A protein and the small-molecule ligand that binds it are described below.
Small molecule (SMILES): O=C(COP(=O)(O)O)N(O)CCCCO

Sequence of chain 1.C:
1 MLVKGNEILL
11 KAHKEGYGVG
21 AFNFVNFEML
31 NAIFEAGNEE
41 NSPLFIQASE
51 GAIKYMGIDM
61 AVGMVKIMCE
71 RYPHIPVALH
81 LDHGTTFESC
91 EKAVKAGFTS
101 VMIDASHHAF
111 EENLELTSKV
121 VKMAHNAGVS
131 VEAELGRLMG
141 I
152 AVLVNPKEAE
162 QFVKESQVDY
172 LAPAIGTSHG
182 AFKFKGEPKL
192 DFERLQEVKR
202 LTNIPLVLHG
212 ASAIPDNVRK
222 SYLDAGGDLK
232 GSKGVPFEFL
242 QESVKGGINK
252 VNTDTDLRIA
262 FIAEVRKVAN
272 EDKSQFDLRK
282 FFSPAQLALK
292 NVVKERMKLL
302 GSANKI

Binding-site contacts:
Ligand atom O13 contacts residue ZN1 of chain 1.Q at 2.4 Å.
Ligand atom O19 contacts residue ASP255 of chain 1.C at 2.9 Å (salt-bridge).
Ligand atom O17 contacts residue ALA212 of chain 1.C at 3.1 Å (h-bond).
Ligand atom C12 contacts residue GLY211 of chain 1.C at 3.5 Å.
Ligand atom O17 contacts residue SER213 of chain 1.C at 2.8 Å (h-bond).
Ligand atom C12 contacts residue ZN1 of chain 1.Q at 3.0 Å.
Ligand atom N02 contacts residue ZN1 of chain 1.Q at 2.9 Å.
Ligand atom O18 contacts residue GLY181 of chain 1.C at 2.7 Å (h-bond).
Ligand atom C05 contacts residue ASP255 of chain 1.C at 3.8 Å.
Ligand atom O15 contacts residue GLY211 of chain 1.C at 3.1 Å.
Ligand atom C04 contacts residue HIS180 of chain 1.C at 3.7 Å.
Ligand atom O18 contacts residue THR256 of chain 1.C at 2.6 Å (h-bond).
Ligand atom O01 contacts residue ZN1 of chain 1.Q at 2.0 Å.
Ligand atom O19 contacts residue THR256 of chain 1.C at 2.8 Å (h-bond).
Ligand atom C14 contacts residue ASN253 of chain 1.C at 3.5 Å.
Ligand atom O01 contacts residue ASP82 of chain 1.C at 3.8 Å.
Ligand atom O01 contacts residue HIS180 of chain 1.C at 2.8 Å (h-bond).
Ligand atom O13 contacts residue HIS180 of chain 1.C at 3.1 Å (h-bond).
Ligand atom C06 contacts residue GLY181 of chain 1.C at 3.3 Å.
Ligand atom O15 contacts residue HIS180 of chain 1.C at 3.6 Å.
Ligand atom P16 contacts residue THR256 of chain 1.C at 3.6 Å.
Ligand atom O13 contacts residue HIS210 of chain 1.C at 3.3 Å (h-bond).
Ligand atom C14 contacts residue GLY211 of chain 1.C at 3.5 Å.
Ligand atom O18 contacts residue HIS180 of chain 1.C at 3.8 Å.
Ligand atom C06 contacts residue THR256 of chain 1.C at 3.4 Å.
Ligand atom O13 contacts residue GLY211 of chain 1.C at 2.8 Å (h-bond).
Ligand atom O19 contacts residue SER213 of chain 1.C at 2.6 Å (h-bond).
Ligand atom P16 contacts residue SER213 of chain 1.C at 3.5 Å.
Ligand atom C05 contacts residue THR256 of chain 1.C at 3.7 Å.
Ligand atom N02 contacts residue HIS180 of chain 1.C at 3.2 Å.
Ligand atom O17 contacts residue LYS184 of chain 1.C at 2.5 Å (salt-bridge).
Ligand atom O18 contacts residue LYS184 of chain 1.C at 3.7 Å.
Ligand atom C12 contacts residue HIS180 of chain 1.C at 3.3 Å.
Ligand atom C03 contacts residue ASP255 of chain 1.C at 3.8 Å.
Ligand atom O13 contacts residue ASN253 of chain 1.C at 3.4 Å.
Ligand atom O01 contacts residue HIS83 of chain 1.C at 3.0 Å (h-bond).
Ligand atom P16 contacts residue GLY211 of chain 1.C at 3.8 Å.
Ligand atom O17 contacts residue GLY211 of chain 1.C at 3.0 Å.
Ligand atom C12 contacts residue ASN253 of chain 1.C at 3.6 Å.
Ligand atom P16 contacts residue LYS184 of chain 1.C at 3.7 Å.